Binding-site contacts:
Ligand atom C20 contacts residue GLU105 of chain 1.A at 3.9 Å.
Ligand atom C7 contacts residue LEU29 of chain 1.A at 3.7 Å (hydrophobic).
Ligand atom S2 contacts residue ARG27 of chain 1.A at 3.9 Å.
Ligand atom N6 contacts residue LEU29 of chain 1.A at 3.7 Å.
Ligand atom C23 contacts residue GLU105 of chain 1.A at 3.8 Å.
Ligand atom C26 contacts residue LEU158 of chain 1.A at 3.6 Å (hydrophobic).
Ligand atom C15 contacts residue ARG155 of chain 1.A at 3.4 Å.
Ligand atom C20 contacts residue ALA54 of chain 1.A at 3.4 Å (hydrophobic).
Ligand atom C4 contacts residue LEU29 of chain 1.A at 3.4 Å (hydrophobic).
Ligand atom S2 contacts residue GLU114 of chain 1.A at 3.5 Å (salt-bridge).
Ligand atom C11 contacts residue GLY168 of chain 1.A at 3.5 Å.
Ligand atom C1 contacts residue LEU29 of chain 1.A at 3.5 Å (hydrophobic).
Ligand atom N21 contacts residue ALA54 of chain 1.A at 3.3 Å.
Ligand atom N6 contacts residue LEU158 of chain 1.A at 3.7 Å.
Ligand atom C14 contacts residue VAL37 of chain 1.A at 3.8 Å (hydrophobic).
Ligand atom C16 contacts residue ASN156 of chain 1.A at 3.7 Å.
Ligand atom O29 contacts residue LEU29 of chain 1.A at 3.3 Å.
Ligand atom N21 contacts residue LEU158 of chain 1.A at 3.7 Å.
Ligand atom N24 contacts residue LEU158 of chain 1.A at 3.9 Å.
Ligand atom O29 contacts residue ARG27 of chain 1.A at 2.9 Å (salt-bridge).
Ligand atom C14 contacts residue LEU29 of chain 1.A at 3.8 Å (hydrophobic).
Ligand atom C4 contacts residue GLU114 of chain 1.A at 3.7 Å.
Ligand atom O28 contacts residue GLU114 of chain 1.A at 3.2 Å.
Ligand atom C1 contacts residue GLU114 of chain 1.A at 3.5 Å.
Ligand atom N24 contacts residue PHE106 of chain 1.A at 3.6 Å.
Ligand atom C25 contacts residue LEU107 of chain 1.A at 3.2 Å (hydrophobic).
Ligand atom C25 contacts residue PHE106 of chain 1.A at 3.6 Å (hydrophobic).
Ligand atom C17 contacts residue LEU158 of chain 1.A at 3.5 Å (hydrophobic).
Ligand atom N21 contacts residue GLU105 of chain 1.A at 2.9 Å (salt-bridge).
Ligand atom N3 contacts residue SER111 of chain 1.A at 3.8 Å.
Ligand atom C23 contacts residue LEU158 of chain 1.A at 3.5 Å (hydrophobic).
Ligand atom C15 contacts residue ASN156 of chain 1.A at 3.5 Å.
Ligand atom C9 contacts residue ARG155 of chain 1.A at 3.5 Å.
Ligand atom N24 contacts residue LEU107 of chain 1.A at 3.0 Å (h-bond).
Ligand atom N3 contacts residue GLU114 of chain 1.A at 2.7 Å (salt-bridge).
Ligand atom N27 contacts residue GLY110 of chain 1.A at 3.6 Å.
Ligand atom C18 contacts residue LEU158 of chain 1.A at 3.6 Å (hydrophobic).
Ligand atom C12 contacts residue ASP169 of chain 1.A at 3.8 Å.
Ligand atom C19 contacts residue GLY168 of chain 1.A at 3.8 Å.
Ligand atom C23 contacts residue ALA54 of chain 1.A at 3.8 Å (hydrophobic).

A protein and the small-molecule ligand that binds it are described below.
Small molecule (SMILES): CS(=O)(=O)NCc1nc2cnc3[nH]ccc3c2n1[C@@H]1C[C@H]2CC[C@@H]1C2

Sequence of chain 1.A:
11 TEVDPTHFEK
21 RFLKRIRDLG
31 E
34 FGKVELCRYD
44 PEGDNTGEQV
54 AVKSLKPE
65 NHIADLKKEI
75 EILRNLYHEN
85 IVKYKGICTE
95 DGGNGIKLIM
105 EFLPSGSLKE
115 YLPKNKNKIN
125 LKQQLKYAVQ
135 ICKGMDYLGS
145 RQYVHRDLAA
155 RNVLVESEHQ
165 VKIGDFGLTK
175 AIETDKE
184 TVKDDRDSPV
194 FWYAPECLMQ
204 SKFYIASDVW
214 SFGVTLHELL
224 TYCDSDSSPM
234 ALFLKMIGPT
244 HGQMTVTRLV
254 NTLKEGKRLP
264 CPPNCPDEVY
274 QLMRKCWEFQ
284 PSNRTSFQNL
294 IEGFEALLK